Binding-site contacts:
Ligand atom OP2 contacts residue ASP549 of chain 1.A at 3.8 Å.
Ligand atom OP2 contacts residue GLY548 of chain 1.A at 4.3 Å.
Ligand atom C5' contacts residue GLN552 of chain 1.A at 3.8 Å.
Ligand atom C2' contacts residue GLN552 of chain 1.A at 3.2 Å.
Ligand atom OP1 contacts residue GLN552 of chain 1.A at 3.8 Å.
Ligand atom OP2 contacts residue ASP549 of chain 1.A at 3.8 Å.
Ligand atom O4 contacts residue ARG550 of chain 1.A at 3.9 Å.
Ligand atom N4 contacts residue ARG550 of chain 1.A at 4.4 Å.
Ligand atom N1 contacts residue GLN552 of chain 1.A at 4.2 Å.
Ligand atom C7 contacts residue GLY548 of chain 1.A at 4.1 Å.
Ligand atom C3' contacts residue GLN552 of chain 1.A at 4.0 Å.
Ligand atom C1' contacts residue GLN552 of chain 1.A at 4.1 Å.
Ligand atom O4' contacts residue GLN552 of chain 1.A at 4.4 Å.
Ligand atom C4' contacts residue GLN552 of chain 1.A at 4.3 Å.
Ligand atom C5 contacts residue GLN552 of chain 1.A at 4.3 Å.
Ligand atom C6 contacts residue GLN552 of chain 1.A at 3.4 Å.

The protein below binds the small molecule below.
Small molecule (SMILES): Cc1cn([C@H]2C[C@H](O[P](=O)(O)OC[C@H]3O[C@@H](n4ccc(N)nc4=O)C[C@@H]3O[P](=O)(O)OC[C@H]3O[C@@H](n4cnc5c(N)ncnc54)C[C@@H]3O[P](=O)(O)OC[C@H]3O[C@@H](n4cnc5c(N)ncnc54)C[C@@H]3O)[C@@H](CO[P](=O)(O)O[C@H]3C[C@H](n4cc(C)c(=O)[nH]c4=O)O[C@@H]3CO[P](=O)(O)O[C@H]3C[C@H](n4cnc5c(N)ncnc54)O[C@@H]3CO[P](=O)(O)O[C@H]3C[C@H](n4ccc(N)nc4=O)O[C@@H]3COP(=O)=O)O2)c(=O)[nH]c1=O

Sequence of chain 1.A:
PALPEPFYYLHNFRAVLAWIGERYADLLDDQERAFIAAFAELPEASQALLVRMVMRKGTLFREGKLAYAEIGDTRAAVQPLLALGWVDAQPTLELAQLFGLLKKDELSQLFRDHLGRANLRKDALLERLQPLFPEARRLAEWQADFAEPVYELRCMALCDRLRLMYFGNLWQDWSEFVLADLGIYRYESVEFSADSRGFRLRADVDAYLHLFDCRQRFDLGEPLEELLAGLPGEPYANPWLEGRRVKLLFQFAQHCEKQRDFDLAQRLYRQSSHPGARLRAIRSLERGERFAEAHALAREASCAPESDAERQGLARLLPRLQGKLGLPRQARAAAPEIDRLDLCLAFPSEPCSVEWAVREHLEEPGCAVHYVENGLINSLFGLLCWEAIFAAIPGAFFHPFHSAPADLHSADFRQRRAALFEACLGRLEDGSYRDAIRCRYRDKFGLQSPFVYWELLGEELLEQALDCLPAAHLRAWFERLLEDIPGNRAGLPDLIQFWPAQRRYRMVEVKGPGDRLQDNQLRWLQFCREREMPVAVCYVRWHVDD